Sequence of chain 1.C:
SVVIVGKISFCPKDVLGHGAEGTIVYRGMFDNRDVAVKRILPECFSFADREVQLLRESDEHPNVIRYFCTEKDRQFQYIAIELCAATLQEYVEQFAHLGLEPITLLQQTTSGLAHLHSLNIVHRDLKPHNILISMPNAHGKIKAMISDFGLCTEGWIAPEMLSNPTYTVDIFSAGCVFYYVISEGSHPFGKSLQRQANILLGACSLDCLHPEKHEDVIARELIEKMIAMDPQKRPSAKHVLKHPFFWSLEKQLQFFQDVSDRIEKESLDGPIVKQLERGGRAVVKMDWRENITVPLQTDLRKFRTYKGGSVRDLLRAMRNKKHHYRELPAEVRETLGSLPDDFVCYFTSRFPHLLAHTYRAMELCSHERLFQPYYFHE

Binding-site contacts:
Ligand atom CL2 contacts residue LEU118 of chain 1.C at 3.7 Å.
Ligand atom O28 contacts residue ASP150 of chain 1.C at 3.8 Å.
Ligand atom C22 contacts residue ILE65 of chain 1.C at 3.3 Å (hydrophobic).
Ligand atom C24 contacts residue HIS125 of chain 1.C at 3.7 Å.
Ligand atom O28 contacts residue LYS38 of chain 1.C at 2.8 Å (salt-bridge).
Ligand atom C14 contacts residue CYS44 of chain 1.C at 3.8 Å (hydrophobic).
Ligand atom CL2 contacts residue LEU55 of chain 1.C at 3.8 Å.
Ligand atom C18 contacts residue GLU51 of chain 1.C at 3.5 Å.
Ligand atom C24 contacts residue VAL124 of chain 1.C at 3.5 Å (hydrophobic).
Ligand atom C19 contacts residue GLU51 of chain 1.C at 3.3 Å.
Ligand atom C2 contacts residue LYS38 of chain 1.C at 3.6 Å.
Ligand atom C13 contacts residue ALA48 of chain 1.C at 3.8 Å (hydrophobic).
Ligand atom C23 contacts residue VAL52 of chain 1.C at 3.5 Å (hydrophobic).
Ligand atom N27 contacts residue GLU51 of chain 1.C at 2.9 Å (salt-bridge).
Ligand atom C17 contacts residue ASP150 of chain 1.C at 3.2 Å.
Ligand atom C6 contacts residue HIS125 of chain 1.C at 3.2 Å.
Ligand atom C20 contacts residue GLU51 of chain 1.C at 3.4 Å.
Ligand atom C2 contacts residue LEU55 of chain 1.C at 3.8 Å (hydrophobic).
Ligand atom N26 contacts residue ALA48 of chain 1.C at 3.2 Å.
Ligand atom C9 contacts residue LYS38 of chain 1.C at 3.4 Å.
Ligand atom C1 contacts residue LYS38 of chain 1.C at 3.1 Å.
Ligand atom C6 contacts residue ASP150 of chain 1.C at 3.6 Å.
Ligand atom C24 contacts residue GLU51 of chain 1.C at 3.5 Å.
Ligand atom N26 contacts residue GLU51 of chain 1.C at 3.6 Å.
Ligand atom C5 contacts residue HIS125 of chain 1.C at 3.4 Å.
Ligand atom C23 contacts residue ALA48 of chain 1.C at 3.4 Å (hydrophobic).
Ligand atom C3 contacts residue LYS38 of chain 1.C at 3.1 Å.
Ligand atom C14 contacts residue THR23 of chain 1.C at 3.5 Å.
Ligand atom C13 contacts residue LYS38 of chain 1.C at 3.8 Å.
Ligand atom C5 contacts residue ASP150 of chain 1.C at 3.7 Å.
Ligand atom C7 contacts residue GLU51 of chain 1.C at 3.1 Å.
Ligand atom C9 contacts residue VAL52 of chain 1.C at 3.6 Å (hydrophobic).
Ligand atom CL1 contacts residue ILE148 of chain 1.C at 3.9 Å.
Ligand atom C6 contacts residue SER149 of chain 1.C at 3.9 Å.
Ligand atom C3 contacts residue VAL52 of chain 1.C at 3.5 Å (hydrophobic).
Ligand atom C14 contacts residue ALA20 of chain 1.C at 3.6 Å (hydrophobic).
Ligand atom C7 contacts residue ILE123 of chain 1.C at 3.6 Å (hydrophobic).
Ligand atom C8 contacts residue LYS38 of chain 1.C at 3.4 Å.
Ligand atom C4 contacts residue LYS38 of chain 1.C at 3.7 Å.
Ligand atom C10 contacts residue GLU51 of chain 1.C at 3.7 Å.

A protein and the small-molecule ligand that binds it are described below.
Small molecule (SMILES): Cc1ccc(CNC(=O)N2CCC[C@]3(CCN(Cc4ccc(Cl)c(Cl)c4)C3)C2)cc1